Binding-site contacts:
Ligand atom C6 contacts residue LYS120 of chain 1.A at 4.2 Å.
Ligand atom C8 contacts residue LYS120 of chain 1.A at 4.2 Å.
Ligand atom C9 contacts residue LYS120 of chain 1.A at 3.7 Å.
Ligand atom C10 contacts residue THR121 of chain 1.A at 3.8 Å.
Ligand atom C4 contacts residue HIS28 of chain 1.A at 4.5 Å.
Ligand atom C3 contacts residue HIS28 of chain 1.A at 4.1 Å.
Ligand atom C7 contacts residue SER33 of chain 1.A at 4.2 Å.
Ligand atom C8 contacts residue HIS28 of chain 1.A at 4.3 Å.
Ligand atom C contacts residue HIS28 of chain 1.A at 3.6 Å.
Ligand atom CL1 contacts residue LYS120 of chain 1.A at 3.8 Å.
Ligand atom C1 contacts residue HIS28 of chain 1.A at 3.1 Å.
Ligand atom C7 contacts residue HIS28 of chain 1.A at 3.7 Å.
Ligand atom C7 contacts residue LYS120 of chain 1.A at 4.5 Å.
Ligand atom C8 contacts residue SER33 of chain 1.A at 4.0 Å.
Ligand atom C2 contacts residue HIS28 of chain 1.A at 3.6 Å.
Ligand atom C9 contacts residue THR121 of chain 1.A at 4.4 Å.
Ligand atom N1 contacts residue HIS28 of chain 1.A at 3.5 Å.
Ligand atom CL contacts residue ASN117 of chain 1.A at 3.6 Å.
Ligand atom C11 contacts residue LYS120 of chain 1.A at 3.6 Å.
Ligand atom C10 contacts residue LYS120 of chain 1.A at 3.3 Å.
Ligand atom CL1 contacts residue ASN124 of chain 1.A at 3.5 Å.
Ligand atom CL1 contacts residue THR121 of chain 1.A at 3.9 Å.
Ligand atom C5 contacts residue HIS28 of chain 1.A at 4.1 Å.
Ligand atom CL contacts residue LYS120 of chain 1.A at 4.2 Å.

A protein and the small-molecule ligand that binds it are described below.
Small molecule (SMILES): O=C(Nc1cccnc1)c1ccc(Cl)cc1Cl

Sequence of chain 1.A:
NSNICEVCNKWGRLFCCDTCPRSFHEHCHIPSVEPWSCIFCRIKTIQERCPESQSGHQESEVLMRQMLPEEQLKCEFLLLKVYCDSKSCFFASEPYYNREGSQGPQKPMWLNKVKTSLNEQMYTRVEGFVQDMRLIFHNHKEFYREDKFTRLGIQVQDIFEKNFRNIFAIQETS